Sequence of chain 1.C:
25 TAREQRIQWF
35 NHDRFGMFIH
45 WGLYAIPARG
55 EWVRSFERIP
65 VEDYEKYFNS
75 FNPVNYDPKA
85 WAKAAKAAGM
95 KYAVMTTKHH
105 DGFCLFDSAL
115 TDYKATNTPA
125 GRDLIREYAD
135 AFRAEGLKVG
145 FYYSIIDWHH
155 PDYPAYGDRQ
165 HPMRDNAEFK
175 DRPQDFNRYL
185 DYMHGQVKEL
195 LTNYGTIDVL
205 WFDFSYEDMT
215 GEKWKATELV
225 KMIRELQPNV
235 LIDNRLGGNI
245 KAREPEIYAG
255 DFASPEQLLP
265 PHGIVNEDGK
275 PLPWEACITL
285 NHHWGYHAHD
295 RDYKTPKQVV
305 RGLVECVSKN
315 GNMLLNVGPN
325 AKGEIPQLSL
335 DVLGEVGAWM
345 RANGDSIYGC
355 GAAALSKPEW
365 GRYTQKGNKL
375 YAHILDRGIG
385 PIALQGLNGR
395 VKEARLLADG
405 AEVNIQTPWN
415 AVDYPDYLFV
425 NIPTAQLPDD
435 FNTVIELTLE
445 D

The small molecule below binds the protein below.
Small molecule (SMILES): OC[C@H]1O[C@H](O[C@H]2[C@H](O)[C@@H](O)[C@@H](O)O[C@@H]2CO)[C@H](O)[C@@H](O)[C@@H]1O

Binding-site contacts:
Ligand atom O1 contacts residue GLC2 of chain 1.H at 3.1 Å (h-bond).
Ligand atom C1 contacts residue LYS373 of chain 1.A at 3.9 Å.
Ligand atom O6 contacts residue SER74 of chain 1.C at 4.1 Å.
Ligand atom C2 contacts residue GLU440 of chain 1.A at 3.5 Å.
Ligand atom C5 contacts residue SER74 of chain 1.C at 4.2 Å.
Ligand atom C1 contacts residue SER74 of chain 1.C at 3.9 Å.
Ligand atom C6 contacts residue GLC1 of chain 1.H at 4.3 Å.
Ligand atom C3 contacts residue ASP349 of chain 1.A at 3.3 Å.
Ligand atom C5 contacts residue GLC2 of chain 1.H at 4.1 Å.
Ligand atom O6 contacts residue PRO77 of chain 1.C at 4.1 Å.
Ligand atom O5 contacts residue ASN76 of chain 1.C at 3.3 Å (h-bond).
Ligand atom C6 contacts residue SER74 of chain 1.C at 3.7 Å.
Ligand atom O2 contacts residue ASP349 of chain 1.A at 3.6 Å.
Ligand atom C4 contacts residue VAL78 of chain 1.C at 4.0 Å (hydrophobic).
Ligand atom C4 contacts residue GLC1 of chain 1.H at 3.8 Å.
Ligand atom O6 contacts residue PRO123 of chain 1.C at 4.0 Å.
Ligand atom O4 contacts residue GLC1 of chain 1.H at 2.9 Å (h-bond).
Ligand atom O6 contacts residue VAL78 of chain 1.C at 3.3 Å.
Ligand atom C5 contacts residue GLC1 of chain 1.H at 3.8 Å.
Ligand atom C3 contacts residue GLU440 of chain 1.A at 3.6 Å.
Ligand atom C3 contacts residue GLC1 of chain 1.H at 4.2 Å.
Ligand atom C3 contacts residue LYS373 of chain 1.A at 3.9 Å.
Ligand atom C6 contacts residue ASN76 of chain 1.C at 3.3 Å.
Ligand atom C1 contacts residue ASN76 of chain 1.C at 4.3 Å.
Ligand atom O3 contacts residue GLC1 of chain 1.H at 4.4 Å.
Ligand atom C2 contacts residue ASP349 of chain 1.A at 4.1 Å.
Ligand atom O6 contacts residue ASN76 of chain 1.C at 2.9 Å (h-bond).
Ligand atom O3 contacts residue ASP349 of chain 1.A at 2.6 Å (salt-bridge).
Ligand atom O6 contacts residue GLC2 of chain 1.H at 4.4 Å.
Ligand atom O1 contacts residue LYS373 of chain 1.A at 2.9 Å (salt-bridge).
Ligand atom O5 contacts residue SER74 of chain 1.C at 3.5 Å.
Ligand atom O2 contacts residue THR442 of chain 1.A at 4.2 Å.
Ligand atom O4 contacts residue GLC2 of chain 1.H at 4.3 Å.
Ligand atom C2 contacts residue LYS373 of chain 1.A at 3.7 Å.
Ligand atom C6 contacts residue GLC2 of chain 1.H at 4.4 Å.
Ligand atom O2 contacts residue GLU440 of chain 1.A at 2.5 Å (salt-bridge).
Ligand atom O2 contacts residue LYS373 of chain 1.A at 2.9 Å (salt-bridge).
Ligand atom C5 contacts residue ASN76 of chain 1.C at 4.1 Å.
Ligand atom O4 contacts residue VAL78 of chain 1.C at 4.2 Å.
Ligand atom O3 contacts residue GLU440 of chain 1.A at 3.0 Å (salt-bridge).

Sequence of chain 1.A:
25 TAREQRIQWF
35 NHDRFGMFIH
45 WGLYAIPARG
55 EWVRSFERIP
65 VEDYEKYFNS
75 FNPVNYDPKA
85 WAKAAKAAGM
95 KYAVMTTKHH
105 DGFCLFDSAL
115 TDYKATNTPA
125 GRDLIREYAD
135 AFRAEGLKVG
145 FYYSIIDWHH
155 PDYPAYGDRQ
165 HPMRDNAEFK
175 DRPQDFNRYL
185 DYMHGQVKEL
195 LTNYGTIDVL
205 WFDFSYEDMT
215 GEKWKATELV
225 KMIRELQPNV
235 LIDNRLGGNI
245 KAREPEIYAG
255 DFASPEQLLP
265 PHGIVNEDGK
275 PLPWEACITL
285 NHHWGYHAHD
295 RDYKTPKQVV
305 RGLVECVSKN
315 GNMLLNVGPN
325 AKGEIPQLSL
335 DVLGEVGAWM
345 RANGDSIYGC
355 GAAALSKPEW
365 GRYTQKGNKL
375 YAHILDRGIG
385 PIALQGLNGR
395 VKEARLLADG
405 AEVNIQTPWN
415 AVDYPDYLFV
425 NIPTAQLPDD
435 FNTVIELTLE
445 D